A small-molecule ligand and the protein it binds are described below.
Small molecule (SMILES): CCCCCCC(=O)OC[C@H](CO[P](=O)(O)OCC[N+](C)(C)C)OC(=O)CCCCCC

Binding-site contacts:
Ligand atom C17 contacts residue GLY25 of chain 1.A at 4.2 Å.
Ligand atom C21 contacts residue XYV1 of chain 1.D at 3.5 Å.
Ligand atom P1 contacts residue VAL27 of chain 1.A at 4.4 Å.
Ligand atom C18 contacts residue LEU26 of chain 1.A at 4.4 Å (hydrophobic).
Ligand atom C5 contacts residue LYS28 of chain 1.A at 3.6 Å.
Ligand atom O1 contacts residue GLY25 of chain 1.A at 3.7 Å.
Ligand atom N1 contacts residue LYS28 of chain 1.A at 3.9 Å.
Ligand atom C4 contacts residue VAL27 of chain 1.A at 3.0 Å (hydrophobic).
Ligand atom C4 contacts residue GLN29 of chain 1.A at 4.4 Å.
Ligand atom C23 contacts residue XYV1 of chain 1.D at 3.7 Å.
Ligand atom O1 contacts residue LEU26 of chain 1.A at 2.8 Å (h-bond).
Ligand atom C22 contacts residue XYV1 of chain 1.D at 4.2 Å.
Ligand atom N1 contacts residue VAL27 of chain 1.A at 4.4 Å.
Ligand atom O2 contacts residue VAL27 of chain 1.A at 4.3 Å.
Ligand atom O4 contacts residue LEU26 of chain 1.A at 4.3 Å.
Ligand atom O4 contacts residue GLY25 of chain 1.A at 4.4 Å.
Ligand atom P1 contacts residue LEU26 of chain 1.A at 4.1 Å.
Ligand atom C20 contacts residue XYV1 of chain 1.D at 4.2 Å.
Ligand atom O3 contacts residue VAL27 of chain 1.A at 4.2 Å.
Ligand atom C5 contacts residue HIS42 of chain 1.A at 4.4 Å.
Ligand atom C4 contacts residue LYS28 of chain 1.A at 3.1 Å.
Ligand atom C20 contacts residue LEU26 of chain 1.A at 4.1 Å (hydrophobic).
Ligand atom C18 contacts residue GLY25 of chain 1.A at 4.4 Å.
Ligand atom C20 contacts residue GLY25 of chain 1.A at 4.4 Å.
Ligand atom O1 contacts residue VAL27 of chain 1.A at 3.1 Å (h-bond).
Ligand atom O7 contacts residue GLY25 of chain 1.A at 3.7 Å.
Ligand atom C5 contacts residue GLN29 of chain 1.A at 4.4 Å.

Sequence of chain 1.A:
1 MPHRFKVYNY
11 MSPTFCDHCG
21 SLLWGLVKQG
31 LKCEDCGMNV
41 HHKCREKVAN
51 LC